Sequence of chain 1.B:
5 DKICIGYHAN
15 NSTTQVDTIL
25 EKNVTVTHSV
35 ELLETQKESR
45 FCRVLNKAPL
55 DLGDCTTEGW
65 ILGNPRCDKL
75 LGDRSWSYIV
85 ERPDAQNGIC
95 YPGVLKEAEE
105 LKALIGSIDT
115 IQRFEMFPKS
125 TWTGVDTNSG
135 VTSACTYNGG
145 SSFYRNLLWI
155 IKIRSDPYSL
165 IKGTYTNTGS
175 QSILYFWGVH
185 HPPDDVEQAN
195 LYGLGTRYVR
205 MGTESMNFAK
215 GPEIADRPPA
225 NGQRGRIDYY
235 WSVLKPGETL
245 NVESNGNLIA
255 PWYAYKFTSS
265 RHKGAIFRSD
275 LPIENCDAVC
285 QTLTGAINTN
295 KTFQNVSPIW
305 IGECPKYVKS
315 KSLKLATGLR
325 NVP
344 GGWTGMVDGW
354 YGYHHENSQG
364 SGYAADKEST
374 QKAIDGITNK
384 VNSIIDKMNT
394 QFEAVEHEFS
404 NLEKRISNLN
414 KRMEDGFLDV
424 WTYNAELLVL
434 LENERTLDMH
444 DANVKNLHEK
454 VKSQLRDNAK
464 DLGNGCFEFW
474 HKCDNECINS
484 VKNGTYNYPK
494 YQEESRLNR

Binding-site contacts:
Ligand atom C7 contacts residue LYS315 of chain 1.B at 4.5 Å.
Ligand atom C3 contacts residue ASN299 of chain 1.B at 3.9 Å.
Ligand atom C1 contacts residue LYS315 of chain 1.B at 4.2 Å.
Ligand atom O7 contacts residue GLN40 of chain 1.B at 3.3 Å (h-bond).
Ligand atom C7 contacts residue ASN299 of chain 1.B at 3.6 Å.
Ligand atom C5 contacts residue THR39 of chain 1.B at 3.7 Å.
Ligand atom O5 contacts residue SER314 of chain 1.B at 4.4 Å.
Ligand atom O7 contacts residue THR39 of chain 1.B at 4.1 Å.
Ligand atom O6 contacts residue LYS315 of chain 1.B at 3.0 Å (salt-bridge).
Ligand atom C6 contacts residue THR39 of chain 1.B at 3.7 Å.
Ligand atom O7 contacts residue ASN299 of chain 1.B at 4.4 Å.
Ligand atom C7 contacts residue THR39 of chain 1.B at 4.4 Å.
Ligand atom C4 contacts residue ASN299 of chain 1.B at 4.4 Å.
Ligand atom C1 contacts residue THR39 of chain 1.B at 4.1 Å.
Ligand atom C8 contacts residue VAL300 of chain 1.B at 4.0 Å (hydrophobic).
Ligand atom C8 contacts residue ASN299 of chain 1.B at 3.5 Å.
Ligand atom C1 contacts residue ASN299 of chain 1.B at 1.5 Å.
Ligand atom C2 contacts residue ASN299 of chain 1.B at 2.6 Å.
Ligand atom C8 contacts residue GLN40 of chain 1.B at 4.0 Å.
Ligand atom O5 contacts residue LYS315 of chain 1.B at 3.5 Å.
Ligand atom O5 contacts residue THR39 of chain 1.B at 3.9 Å.
Ligand atom C1 contacts residue SER314 of chain 1.B at 4.4 Å.
Ligand atom C7 contacts residue GLN40 of chain 1.B at 4.1 Å.
Ligand atom O7 contacts residue LYS315 of chain 1.B at 3.6 Å (salt-bridge).
Ligand atom C6 contacts residue LYS315 of chain 1.B at 3.7 Å.
Ligand atom N2 contacts residue ASN299 of chain 1.B at 3.1 Å (h-bond).
Ligand atom O5 contacts residue ASN299 of chain 1.B at 2.5 Å (h-bond).
Ligand atom C5 contacts residue LYS315 of chain 1.B at 4.4 Å.
Ligand atom C2 contacts residue LYS315 of chain 1.B at 4.1 Å.
Ligand atom C5 contacts residue ASN299 of chain 1.B at 3.6 Å.
Ligand atom C8 contacts residue THR39 of chain 1.B at 3.9 Å.

A protein and the small-molecule ligand that binds it are described below.
Small molecule (SMILES): CC(=O)N[C@H]1[C@H](O[C@H]2[C@H](O)[C@@H](NC(C)=O)CO[C@@H]2CO)O[C@H](CO)[C@@H](O)[C@@H]1O